Binding-site contacts:
Ligand atom F27 contacts residue CYS472 of chain 1.A at 3.5 Å.
Ligand atom C19 contacts residue ILE448 of chain 1.A at 3.7 Å (hydrophobic).
Ligand atom C07 contacts residue ARG505 of chain 1.A at 3.7 Å.
Ligand atom C20 contacts residue ILE448 of chain 1.A at 3.4 Å (hydrophobic).
Ligand atom C28 contacts residue CYS472 of chain 1.A at 3.7 Å (hydrophobic).
Ligand atom C15 contacts residue ILE475 of chain 1.A at 3.8 Å (hydrophobic).
Ligand atom F25 contacts residue LEU434 of chain 1.A at 3.2 Å.
Ligand atom F32 contacts residue CYS472 of chain 1.A at 3.6 Å.
Ligand atom C13 contacts residue TYR498 of chain 1.A at 3.7 Å (hydrophobic).
Ligand atom F31 contacts residue CYS472 of chain 1.A at 3.5 Å.
Ligand atom C28 contacts residue PHE502 of chain 1.A at 3.5 Å (hydrophobic).
Ligand atom C15 contacts residue ILE471 of chain 1.A at 3.8 Å (hydrophobic).
Ligand atom C14 contacts residue TYR498 of chain 1.A at 3.6 Å (hydrophobic).
Ligand atom F33 contacts residue ILE475 of chain 1.A at 3.8 Å.
Ligand atom C29 contacts residue ILE448 of chain 1.A at 3.7 Å (hydrophobic).
Ligand atom C06 contacts residue TYR498 of chain 1.A at 3.5 Å (hydrophobic).
Ligand atom C29 contacts residue PHE502 of chain 1.A at 3.7 Å (hydrophobic).
Ligand atom O01 contacts residue ARG505 of chain 1.A at 3.2 Å (salt-bridge).
Ligand atom C21 contacts residue ILE448 of chain 1.A at 3.7 Å (hydrophobic).
Ligand atom C15 contacts residue TYR498 of chain 1.A at 3.5 Å (hydrophobic).
Ligand atom C17 contacts residue TYR498 of chain 1.A at 3.8 Å (hydrophobic).
Ligand atom C22 contacts residue TYR506 of chain 1.A at 3.2 Å (hydrophobic).
Ligand atom C05 contacts residue ARG505 of chain 1.A at 3.4 Å.
Ligand atom C16 contacts residue MET488 of chain 1.A at 3.5 Å (hydrophobic).
Ligand atom N12 contacts residue ARG505 of chain 1.A at 3.6 Å.
Ligand atom C30 contacts residue PHE502 of chain 1.A at 3.5 Å (hydrophobic).
Ligand atom F32 contacts residue PHE502 of chain 1.A at 3.2 Å.
Ligand atom C06 contacts residue ARG505 of chain 1.A at 3.3 Å.
Ligand atom F26 contacts residue LEU434 of chain 1.A at 3.4 Å.
Ligand atom F27 contacts residue LEU422 of chain 1.A at 3.6 Å.
Ligand atom C08 contacts residue TYR498 of chain 1.A at 3.5 Å (hydrophobic).
Ligand atom C05 contacts residue TYR498 of chain 1.A at 3.6 Å (hydrophobic).
Ligand atom F33 contacts residue PHE502 of chain 1.A at 3.1 Å.
Ligand atom F31 contacts residue ILE448 of chain 1.A at 3.8 Å.
Ligand atom F32 contacts residue ILE475 of chain 1.A at 3.7 Å.
Ligand atom C16 contacts residue TYR498 of chain 1.A at 3.7 Å (hydrophobic).
Ligand atom C07 contacts residue TYR498 of chain 1.A at 3.6 Å (hydrophobic).
Ligand atom C04 contacts residue TYR498 of chain 1.A at 3.7 Å (hydrophobic).
Ligand atom F31 contacts residue ILE471 of chain 1.A at 3.7 Å.
Ligand atom C21 contacts residue TYR506 of chain 1.A at 3.7 Å (hydrophobic).

A small-molecule ligand and the protein it binds are described below.
Small molecule (SMILES): O=C(Cc1ccc(C(F)(F)F)cc1C(F)(F)F)N(CC#Cc1cccnn1)c1ccccc1

Sequence of chain 1.A:
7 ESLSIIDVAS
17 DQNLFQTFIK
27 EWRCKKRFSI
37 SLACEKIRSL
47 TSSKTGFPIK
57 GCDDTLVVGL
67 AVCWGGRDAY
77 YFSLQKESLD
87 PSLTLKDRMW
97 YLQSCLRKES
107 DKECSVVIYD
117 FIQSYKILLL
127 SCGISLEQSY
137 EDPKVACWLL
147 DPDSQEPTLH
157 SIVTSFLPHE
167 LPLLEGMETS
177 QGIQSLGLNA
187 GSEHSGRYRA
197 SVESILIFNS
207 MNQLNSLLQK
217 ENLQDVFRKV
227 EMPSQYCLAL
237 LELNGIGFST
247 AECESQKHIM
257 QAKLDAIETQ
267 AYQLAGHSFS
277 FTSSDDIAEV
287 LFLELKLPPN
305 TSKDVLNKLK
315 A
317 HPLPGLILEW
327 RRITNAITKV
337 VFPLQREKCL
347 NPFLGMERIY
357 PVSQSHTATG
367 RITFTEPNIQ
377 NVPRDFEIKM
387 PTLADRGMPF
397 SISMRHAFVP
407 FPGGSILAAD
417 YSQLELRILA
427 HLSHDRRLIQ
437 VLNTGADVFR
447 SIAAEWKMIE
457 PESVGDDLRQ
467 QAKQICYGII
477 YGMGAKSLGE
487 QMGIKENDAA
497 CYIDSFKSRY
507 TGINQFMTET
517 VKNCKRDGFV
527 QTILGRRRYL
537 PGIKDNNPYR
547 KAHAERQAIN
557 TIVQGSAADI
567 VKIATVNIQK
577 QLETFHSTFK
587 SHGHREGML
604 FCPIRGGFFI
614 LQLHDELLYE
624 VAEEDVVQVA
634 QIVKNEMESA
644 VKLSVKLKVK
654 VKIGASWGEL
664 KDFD